A small-molecule ligand and the protein it binds are described below.
Small molecule (SMILES): CC(=O)N[C@@H]1[C@@H](O)[C@H](O)[C@@H](CO)O[C@H]1O

Sequence of chain 1.O:
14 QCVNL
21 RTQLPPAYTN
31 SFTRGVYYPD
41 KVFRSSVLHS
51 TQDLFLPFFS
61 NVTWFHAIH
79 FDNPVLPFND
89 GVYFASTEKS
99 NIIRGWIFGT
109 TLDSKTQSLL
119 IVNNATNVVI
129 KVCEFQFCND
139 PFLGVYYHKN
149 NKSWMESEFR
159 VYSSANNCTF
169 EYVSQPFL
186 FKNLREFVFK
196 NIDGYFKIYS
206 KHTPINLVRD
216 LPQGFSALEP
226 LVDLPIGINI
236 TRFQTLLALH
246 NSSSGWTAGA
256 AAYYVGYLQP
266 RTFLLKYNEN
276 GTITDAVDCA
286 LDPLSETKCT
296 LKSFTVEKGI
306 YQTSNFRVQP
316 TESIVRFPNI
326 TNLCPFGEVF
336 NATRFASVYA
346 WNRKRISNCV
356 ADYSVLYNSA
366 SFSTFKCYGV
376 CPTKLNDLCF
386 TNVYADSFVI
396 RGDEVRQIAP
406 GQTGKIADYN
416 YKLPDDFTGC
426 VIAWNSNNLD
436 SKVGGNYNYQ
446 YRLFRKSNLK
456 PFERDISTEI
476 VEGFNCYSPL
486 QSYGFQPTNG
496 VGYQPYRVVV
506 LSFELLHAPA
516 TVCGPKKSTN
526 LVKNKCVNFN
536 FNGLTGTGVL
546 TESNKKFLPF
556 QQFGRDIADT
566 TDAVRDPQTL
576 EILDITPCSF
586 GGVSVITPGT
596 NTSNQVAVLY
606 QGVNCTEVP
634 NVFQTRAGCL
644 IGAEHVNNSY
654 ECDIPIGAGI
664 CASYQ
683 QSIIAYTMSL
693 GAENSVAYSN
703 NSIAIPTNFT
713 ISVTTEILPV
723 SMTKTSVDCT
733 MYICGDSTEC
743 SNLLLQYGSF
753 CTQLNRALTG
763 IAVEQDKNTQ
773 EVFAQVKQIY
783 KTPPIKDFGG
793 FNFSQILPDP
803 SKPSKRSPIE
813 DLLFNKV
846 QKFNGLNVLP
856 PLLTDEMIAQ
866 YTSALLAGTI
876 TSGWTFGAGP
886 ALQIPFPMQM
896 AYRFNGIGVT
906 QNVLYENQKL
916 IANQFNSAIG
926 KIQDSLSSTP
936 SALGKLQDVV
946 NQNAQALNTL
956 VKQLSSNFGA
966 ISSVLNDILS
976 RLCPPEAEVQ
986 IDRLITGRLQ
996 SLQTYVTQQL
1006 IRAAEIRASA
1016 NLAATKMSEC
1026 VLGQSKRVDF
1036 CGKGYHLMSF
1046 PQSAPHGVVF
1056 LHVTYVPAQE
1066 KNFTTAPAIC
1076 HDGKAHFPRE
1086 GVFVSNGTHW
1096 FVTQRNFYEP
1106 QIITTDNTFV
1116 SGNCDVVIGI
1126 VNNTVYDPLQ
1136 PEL

Binding-site contacts:
Ligand atom C3 contacts residue GLN573 of chain 1.O at 3.7 Å.
Ligand atom N2 contacts residue GLN573 of chain 1.O at 4.2 Å.
Ligand atom O5 contacts residue GLN573 of chain 1.O at 4.1 Å.
Ligand atom C5 contacts residue GLN573 of chain 1.O at 3.6 Å.
Ligand atom C7 contacts residue ASN324 of chain 1.O at 3.0 Å.
Ligand atom O5 contacts residue ASN324 of chain 1.O at 2.4 Å (h-bond).
Ligand atom C4 contacts residue ASN324 of chain 1.O at 4.3 Å.
Ligand atom C7 contacts residue PRO572 of chain 1.O at 3.7 Å (hydrophobic).
Ligand atom N2 contacts residue PRO572 of chain 1.O at 3.1 Å (h-bond).
Ligand atom O4 contacts residue GLN573 of chain 1.O at 4.3 Å.
Ligand atom C2 contacts residue ASN324 of chain 1.O at 2.6 Å.
Ligand atom O3 contacts residue LEU575 of chain 1.O at 4.2 Å.
Ligand atom O7 contacts residue ASN324 of chain 1.O at 2.8 Å (h-bond).
Ligand atom C3 contacts residue ASN324 of chain 1.O at 3.9 Å.
Ligand atom C5 contacts residue ASN324 of chain 1.O at 3.8 Å.
Ligand atom C8 contacts residue PRO323 of chain 1.O at 3.8 Å (hydrophobic).
Ligand atom C2 contacts residue GLN573 of chain 1.O at 4.2 Å.
Ligand atom C8 contacts residue ASN324 of chain 1.O at 4.1 Å.
Ligand atom C1 contacts residue ASN324 of chain 1.O at 1.5 Å.
Ligand atom C8 contacts residue PRO572 of chain 1.O at 3.3 Å (hydrophobic).
Ligand atom C1 contacts residue GLN573 of chain 1.O at 3.7 Å.
Ligand atom N2 contacts residue ASN324 of chain 1.O at 3.0 Å (h-bond).
Ligand atom C2 contacts residue PRO572 of chain 1.O at 4.3 Å (hydrophobic).
Ligand atom C4 contacts residue GLN573 of chain 1.O at 4.1 Å.